The small molecule below binds the protein below.
Small molecule (SMILES): CC[C@H](C)[C@H](NC(=O)[C@@H]1CCCN1C(=O)[C@@H](NC(=O)[C@H](C)N)C(C)C)C(=O)N[C@@H](C)C=O

Sequence of chain 1.A:
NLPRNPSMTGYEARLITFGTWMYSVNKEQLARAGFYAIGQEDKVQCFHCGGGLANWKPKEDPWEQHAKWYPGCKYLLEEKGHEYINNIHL

Sequence of chain 1.C:
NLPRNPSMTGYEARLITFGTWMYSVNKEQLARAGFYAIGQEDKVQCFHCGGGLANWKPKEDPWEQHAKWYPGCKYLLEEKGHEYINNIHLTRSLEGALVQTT

Binding-site contacts:
Ligand atom CA contacts residue LEU59 of chain 1.C at 3.9 Å (hydrophobic).
Ligand atom O contacts residue LEU59 of chain 1.C at 3.5 Å.
Ligand atom CA contacts residue TYR76 of chain 1.C at 3.8 Å (hydrophobic).
Ligand atom CB contacts residue ALA60 of chain 1.C at 3.4 Å (hydrophobic).
Ligand atom CA contacts residue TRP75 of chain 1.C at 4.0 Å (hydrophobic).
Ligand atom C contacts residue ALA60 of chain 1.C at 4.0 Å (hydrophobic).
Ligand atom O contacts residue TRP75 of chain 1.C at 2.8 Å (h-bond).
Ligand atom CB contacts residue TRP62 of chain 1.C at 3.8 Å (hydrophobic).
Ligand atom N contacts residue GLY58 of chain 1.C at 3.1 Å (h-bond).
Ligand atom CB contacts residue GLU66 of chain 1.C at 3.7 Å.
Ligand atom CB contacts residue GLN71 of chain 1.C at 3.8 Å.
Ligand atom N contacts residue LEU59 of chain 1.C at 4.0 Å.
Ligand atom CA contacts residue ASN61 of chain 1.C at 3.8 Å.
Ligand atom CG2 contacts residue ILE22 of chain 1.A at 3.9 Å (hydrophobic).
Ligand atom CB contacts residue GLY58 of chain 1.C at 4.0 Å.
Ligand atom CA contacts residue GLN71 of chain 1.C at 3.5 Å.
Ligand atom O contacts residue ALA60 of chain 1.C at 2.9 Å (h-bond).
Ligand atom CB contacts residue TYR76 of chain 1.C at 3.6 Å (hydrophobic).
Ligand atom CG2 contacts residue TRP75 of chain 1.C at 3.8 Å (hydrophobic).
Ligand atom CA contacts residue ALA60 of chain 1.C at 3.8 Å (hydrophobic).
Ligand atom N contacts residue GLU66 of chain 1.C at 2.5 Å (salt-bridge).
Ligand atom CA contacts residue GLY58 of chain 1.C at 3.5 Å.
Ligand atom CG1 contacts residue LEU59 of chain 1.C at 3.5 Å (hydrophobic).
Ligand atom C contacts residue TRP75 of chain 1.C at 3.6 Å (hydrophobic).
Ligand atom CA contacts residue GLU66 of chain 1.C at 3.5 Å.
Ligand atom CG contacts residue TRP75 of chain 1.C at 3.3 Å (hydrophobic).
Ligand atom CD1 contacts residue VAL50 of chain 1.C at 3.4 Å (hydrophobic).
Ligand atom CD1 contacts residue GLY58 of chain 1.C at 3.5 Å.
Ligand atom C contacts residue GLY58 of chain 1.C at 3.8 Å.
Ligand atom CD1 contacts residue LEU59 of chain 1.C at 3.4 Å (hydrophobic).
Ligand atom N contacts residue GLN71 of chain 1.C at 2.5 Å (h-bond).
Ligand atom CG1 contacts residue GLY58 of chain 1.C at 3.4 Å.
Ligand atom N contacts residue ALA60 of chain 1.C at 3.2 Å (h-bond).
Ligand atom CG1 contacts residue ALA60 of chain 1.C at 3.8 Å (hydrophobic).
Ligand atom C contacts residue ALA60 of chain 1.C at 4.1 Å (hydrophobic).
Ligand atom CD1 contacts residue LYS49 of chain 1.C at 3.8 Å.
Ligand atom O contacts residue GLN71 of chain 1.C at 3.4 Å (h-bond).
Ligand atom CD contacts residue TRP75 of chain 1.C at 3.4 Å (hydrophobic).
Ligand atom C contacts residue GLN71 of chain 1.C at 3.8 Å.
Ligand atom C contacts residue LEU59 of chain 1.C at 4.0 Å (hydrophobic).